The protein below binds the small molecule below.
Small molecule (SMILES): OC[C@H]1O[C@H](OC[C@H]2O[C@@H]3O[C@H]4[C@H](O)[C@@H](O)[C@@H](O[C@H]5[C@H](O)[C@@H](O)[C@@H](O[C@H]6[C@H](O)[C@@H](O)[C@@H](O[C@H]7[C@H](O)[C@@H](O)[C@@H](O[C@H]8[C@H](O)[C@@H](O)[C@@H](O[C@H]9[C@H](O)[C@@H](O)[C@@H](O[C@H]2[C@H](O)[C@H]3O)O[C@@H]9CO)O[C@@H]8CO)O[C@@H]7CO)O[C@@H]6CO)O[C@@H]5CO)O[C@@H]4CO)[C@H](O)[C@@H](O)[C@@H]1O

Sequence of chain 1.I:
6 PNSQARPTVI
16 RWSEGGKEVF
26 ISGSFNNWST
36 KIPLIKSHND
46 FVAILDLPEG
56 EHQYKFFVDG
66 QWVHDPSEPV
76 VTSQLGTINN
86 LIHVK

Binding-site contacts:
Ligand atom O6 contacts residue SER27 of chain 1.I at 3.9 Å.
Ligand atom C2 contacts residue THR82 of chain 1.I at 3.6 Å.
Ligand atom O3 contacts residue TRP67 of chain 1.I at 3.6 Å.
Ligand atom C5 contacts residue LEU80 of chain 1.I at 3.9 Å (hydrophobic).
Ligand atom O2 contacts residue GLN79 of chain 1.I at 3.1 Å.
Ligand atom C6 contacts residue SER27 of chain 1.I at 3.6 Å.
Ligand atom C4 contacts residue TRP67 of chain 1.I at 3.7 Å (hydrophobic).
Ligand atom C2 contacts residue TRP67 of chain 1.I at 3.7 Å (hydrophobic).
Ligand atom C2 contacts residue TRP33 of chain 1.I at 3.7 Å (hydrophobic).
Ligand atom C1 contacts residue TRP67 of chain 1.I at 4.0 Å (hydrophobic).
Ligand atom O3 contacts residue ASN84 of chain 1.I at 2.9 Å (h-bond).
Ligand atom O2 contacts residue SER78 of chain 1.I at 3.6 Å.
Ligand atom C1 contacts residue TRP33 of chain 1.I at 3.7 Å (hydrophobic).
Ligand atom O3 contacts residue GLN79 of chain 1.I at 3.6 Å.
Ligand atom C6 contacts residue TRP33 of chain 1.I at 3.5 Å (hydrophobic).
Ligand atom O4 contacts residue LYS36 of chain 1.I at 3.6 Å.
Ligand atom C3 contacts residue THR82 of chain 1.I at 3.3 Å.
Ligand atom C4 contacts residue TRP33 of chain 1.I at 3.8 Å (hydrophobic).
Ligand atom O2 contacts residue LYS60 of chain 1.I at 3.6 Å.
Ligand atom C5 contacts residue TRP33 of chain 1.I at 3.9 Å (hydrophobic).
Ligand atom O2 contacts residue LEU80 of chain 1.I at 3.9 Å.
Ligand atom O4 contacts residue THR82 of chain 1.I at 3.9 Å.
Ligand atom C3 contacts residue ASN84 of chain 1.I at 3.9 Å.
Ligand atom O3 contacts residue THR82 of chain 1.I at 3.4 Å (h-bond).
Ligand atom O4 contacts residue TRP67 of chain 1.I at 3.5 Å.
Ligand atom O5 contacts residue TRP33 of chain 1.I at 3.1 Å (h-bond).
Ligand atom O6 contacts residue TRP33 of chain 1.I at 3.0 Å (h-bond).
Ligand atom O3 contacts residue LYS60 of chain 1.I at 2.9 Å (salt-bridge).
Ligand atom O2 contacts residue TRP33 of chain 1.I at 3.9 Å.
Ligand atom O2 contacts residue ASN84 of chain 1.I at 2.6 Å (h-bond).
Ligand atom O6 contacts residue THR35 of chain 1.I at 3.9 Å.
Ligand atom O3 contacts residue TRP33 of chain 1.I at 3.8 Å.
Ligand atom C5 contacts residue TRP67 of chain 1.I at 3.6 Å (hydrophobic).
Ligand atom C6 contacts residue TRP67 of chain 1.I at 3.4 Å (hydrophobic).
Ligand atom C2 contacts residue ASN84 of chain 1.I at 3.3 Å.
Ligand atom O5 contacts residue TRP67 of chain 1.I at 3.2 Å.
Ligand atom O4 contacts residue LEU80 of chain 1.I at 3.5 Å.
Ligand atom O3 contacts residue SER78 of chain 1.I at 3.2 Å.
Ligand atom O3 contacts residue LEU80 of chain 1.I at 3.9 Å.
Ligand atom O2 contacts residue THR82 of chain 1.I at 2.8 Å (h-bond).